Sequence of chain 1.H:
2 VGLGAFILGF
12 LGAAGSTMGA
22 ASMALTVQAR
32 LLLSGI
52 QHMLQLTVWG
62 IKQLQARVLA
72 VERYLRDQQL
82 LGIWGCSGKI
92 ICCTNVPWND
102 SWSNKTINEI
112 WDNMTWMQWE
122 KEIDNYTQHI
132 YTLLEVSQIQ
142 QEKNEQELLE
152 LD

The small molecule below binds the protein below.
Small molecule (SMILES): CC(=O)N[C@@H]1[C@@H](O)[C@H](O)[C@@H](CO)O[C@H]1O

Binding-site contacts:
Ligand atom C8 contacts residue TYR127 of chain 1.H at 3.4 Å (hydrophobic).
Ligand atom C4 contacts residue ASN126 of chain 1.H at 4.1 Å.
Ligand atom C3 contacts residue ASN126 of chain 1.H at 3.7 Å.
Ligand atom C8 contacts residue ASN126 of chain 1.H at 3.7 Å.
Ligand atom C2 contacts residue ASN126 of chain 1.H at 2.3 Å.
Ligand atom C1 contacts residue ASN126 of chain 1.H at 1.4 Å.
Ligand atom O5 contacts residue ASN126 of chain 1.H at 2.4 Å (h-bond).
Ligand atom O7 contacts residue ASN126 of chain 1.H at 3.4 Å (h-bond).
Ligand atom C5 contacts residue ASN126 of chain 1.H at 3.7 Å.
Ligand atom C7 contacts residue ASN126 of chain 1.H at 3.2 Å.
Ligand atom N2 contacts residue ASN126 of chain 1.H at 2.8 Å (h-bond).